Sequence of chain 1.B:
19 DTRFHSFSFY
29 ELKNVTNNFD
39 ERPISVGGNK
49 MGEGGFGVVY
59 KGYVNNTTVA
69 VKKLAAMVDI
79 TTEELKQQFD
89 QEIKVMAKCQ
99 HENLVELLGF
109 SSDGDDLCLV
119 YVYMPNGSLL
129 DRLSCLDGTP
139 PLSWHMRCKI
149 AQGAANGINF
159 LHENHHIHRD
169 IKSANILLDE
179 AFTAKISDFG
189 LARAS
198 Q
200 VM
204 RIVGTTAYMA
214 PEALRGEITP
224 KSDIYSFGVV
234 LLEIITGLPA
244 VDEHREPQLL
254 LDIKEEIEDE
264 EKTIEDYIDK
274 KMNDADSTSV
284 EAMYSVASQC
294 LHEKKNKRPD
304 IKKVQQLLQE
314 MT

Binding-site contacts:
Ligand atom C20 contacts residue ALA68 of chain 1.B at 3.5 Å (hydrophobic).
Ligand atom N5 contacts residue VAL120 of chain 1.B at 3.8 Å.
Ligand atom C2 contacts residue MET49 of chain 1.B at 3.5 Å (hydrophobic).
Ligand atom C contacts residue PRO123 of chain 1.B at 3.5 Å (hydrophobic).
Ligand atom C18 contacts residue ALA68 of chain 1.B at 3.7 Å (hydrophobic).
Ligand atom C16 contacts residue GLY50 of chain 1.B at 3.7 Å.
Ligand atom C17 contacts residue GLU51 of chain 1.B at 3.8 Å.
Ligand atom C5 contacts residue GLY125 of chain 1.B at 3.7 Å.
Ligand atom N5 contacts residue TYR119 of chain 1.B at 3.2 Å.
Ligand atom C20 contacts residue MET122 of chain 1.B at 3.7 Å (hydrophobic).
Ligand atom O2 contacts residue ALA68 of chain 1.B at 3.6 Å.
Ligand atom C20 contacts residue VAL120 of chain 1.B at 3.3 Å (hydrophobic).
Ligand atom N6 contacts residue LEU175 of chain 1.B at 3.4 Å.
Ligand atom N contacts residue MET122 of chain 1.B at 3.7 Å.
Ligand atom C19 contacts residue LEU175 of chain 1.B at 3.6 Å (hydrophobic).
Ligand atom C24 contacts residue TYR119 of chain 1.B at 3.6 Å (hydrophobic).
Ligand atom C1 contacts residue MET122 of chain 1.B at 3.8 Å (hydrophobic).
Ligand atom C contacts residue MET122 of chain 1.B at 3.2 Å (hydrophobic).
Ligand atom N5 contacts residue LEU175 of chain 1.B at 3.7 Å.
Ligand atom C1 contacts residue GLY125 of chain 1.B at 3.5 Å.
Ligand atom N7 contacts residue VAL57 of chain 1.B at 3.8 Å.
Ligand atom N6 contacts residue TYR119 of chain 1.B at 3.6 Å.
Ligand atom C15 contacts residue VAL57 of chain 1.B at 3.7 Å (hydrophobic).
Ligand atom C24 contacts residue LEU175 of chain 1.B at 3.7 Å (hydrophobic).
Ligand atom O2 contacts residue MET122 of chain 1.B at 2.9 Å (h-bond).
Ligand atom O contacts residue THR137 of chain 1.B at 3.6 Å.
Ligand atom C11 contacts residue PRO123 of chain 1.B at 3.3 Å (hydrophobic).
Ligand atom C21 contacts residue LEU175 of chain 1.B at 3.3 Å (hydrophobic).
Ligand atom C10 contacts residue PRO123 of chain 1.B at 3.7 Å (hydrophobic).
Ligand atom C6 contacts residue GLY125 of chain 1.B at 3.4 Å.
Ligand atom C19 contacts residue ALA68 of chain 1.B at 3.5 Å (hydrophobic).
Ligand atom N7 contacts residue LEU175 of chain 1.B at 3.6 Å.
Ligand atom C2 contacts residue GLY125 of chain 1.B at 3.7 Å.
Ligand atom C13 contacts residue LEU175 of chain 1.B at 3.7 Å (hydrophobic).
Ligand atom C contacts residue TYR121 of chain 1.B at 3.1 Å (hydrophobic).
Ligand atom C5 contacts residue MET49 of chain 1.B at 3.6 Å (hydrophobic).
Ligand atom O2 contacts residue MET49 of chain 1.B at 3.7 Å.
Ligand atom C13 contacts residue ALA172 of chain 1.B at 3.6 Å (hydrophobic).
Ligand atom C2 contacts residue MET122 of chain 1.B at 3.4 Å (hydrophobic).
Ligand atom C1 contacts residue MET49 of chain 1.B at 3.7 Å (hydrophobic).

The small molecule below binds the protein below.
Small molecule (SMILES): Cn1c(N2CCOCC2)nc2cc(N3CCC(CO)CC3)c(NC(=O)c3cnn4cccnc34)cc21